Sequence of chain 1.C:
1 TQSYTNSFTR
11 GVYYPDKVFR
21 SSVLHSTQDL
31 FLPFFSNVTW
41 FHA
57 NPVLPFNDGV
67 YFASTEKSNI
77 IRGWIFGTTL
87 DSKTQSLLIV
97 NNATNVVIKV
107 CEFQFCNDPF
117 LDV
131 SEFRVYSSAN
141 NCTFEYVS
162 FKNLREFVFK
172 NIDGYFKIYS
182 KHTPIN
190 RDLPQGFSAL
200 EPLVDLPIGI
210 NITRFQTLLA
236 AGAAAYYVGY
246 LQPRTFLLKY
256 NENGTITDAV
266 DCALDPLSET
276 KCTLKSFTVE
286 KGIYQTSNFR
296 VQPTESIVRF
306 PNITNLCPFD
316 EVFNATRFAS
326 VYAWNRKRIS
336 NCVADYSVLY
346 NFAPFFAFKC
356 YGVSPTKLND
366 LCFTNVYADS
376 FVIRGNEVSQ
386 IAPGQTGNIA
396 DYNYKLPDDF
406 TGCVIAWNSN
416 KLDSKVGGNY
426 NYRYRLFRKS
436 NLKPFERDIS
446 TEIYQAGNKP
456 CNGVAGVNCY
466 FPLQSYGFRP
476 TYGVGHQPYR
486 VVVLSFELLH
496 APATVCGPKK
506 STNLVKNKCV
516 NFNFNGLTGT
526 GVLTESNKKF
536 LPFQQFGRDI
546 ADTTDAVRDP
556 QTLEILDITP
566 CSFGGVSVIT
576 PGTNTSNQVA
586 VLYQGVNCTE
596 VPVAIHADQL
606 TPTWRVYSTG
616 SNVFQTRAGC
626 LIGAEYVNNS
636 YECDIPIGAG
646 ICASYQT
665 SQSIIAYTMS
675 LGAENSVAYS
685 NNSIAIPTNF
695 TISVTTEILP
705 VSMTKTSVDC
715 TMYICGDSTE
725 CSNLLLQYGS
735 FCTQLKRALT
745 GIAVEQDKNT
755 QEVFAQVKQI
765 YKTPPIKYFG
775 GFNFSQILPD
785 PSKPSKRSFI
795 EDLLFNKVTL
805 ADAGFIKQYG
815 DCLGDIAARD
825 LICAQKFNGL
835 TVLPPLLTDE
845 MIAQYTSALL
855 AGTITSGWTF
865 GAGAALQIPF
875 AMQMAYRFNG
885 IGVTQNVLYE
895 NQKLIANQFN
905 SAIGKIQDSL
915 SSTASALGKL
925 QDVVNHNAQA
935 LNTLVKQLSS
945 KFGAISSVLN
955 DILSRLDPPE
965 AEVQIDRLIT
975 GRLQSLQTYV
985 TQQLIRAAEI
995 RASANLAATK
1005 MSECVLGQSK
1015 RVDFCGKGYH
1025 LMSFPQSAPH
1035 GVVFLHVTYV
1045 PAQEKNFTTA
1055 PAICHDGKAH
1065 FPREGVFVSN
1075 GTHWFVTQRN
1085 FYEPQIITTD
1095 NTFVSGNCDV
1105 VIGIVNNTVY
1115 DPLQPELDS

The protein below binds the small molecule below.
Small molecule (SMILES): CC(=O)N[C@@H]1[C@@H](O)[C@H](O)[C@@H](CO)O[C@H]1O

Binding-site contacts:
Ligand atom O7 contacts residue ASN307 of chain 1.C at 3.8 Å.
Ligand atom N2 contacts residue ASN307 of chain 1.C at 2.9 Å (h-bond).
Ligand atom O7 contacts residue GLN556 of chain 1.C at 3.5 Å (h-bond).
Ligand atom C6 contacts residue ASN307 of chain 1.C at 4.4 Å.
Ligand atom C5 contacts residue ASN307 of chain 1.C at 3.7 Å.
Ligand atom O7 contacts residue LYS54 of chain 1.H at 3.1 Å (salt-bridge).
Ligand atom C7 contacts residue GLN556 of chain 1.C at 4.0 Å.
Ligand atom C2 contacts residue ASN307 of chain 1.C at 2.5 Å.
Ligand atom C1 contacts residue ASN307 of chain 1.C at 1.4 Å.
Ligand atom C8 contacts residue SER506 of chain 1.C at 3.3 Å.
Ligand atom C3 contacts residue ASN307 of chain 1.C at 3.8 Å.
Ligand atom C8 contacts residue GLN556 of chain 1.C at 4.1 Å.
Ligand atom O6 contacts residue ASN307 of chain 1.C at 3.8 Å.
Ligand atom O5 contacts residue ASN307 of chain 1.C at 2.4 Å (h-bond).
Ligand atom C4 contacts residue ASN307 of chain 1.C at 4.2 Å.
Ligand atom C7 contacts residue SER506 of chain 1.C at 4.4 Å.
Ligand atom C7 contacts residue LYS54 of chain 1.H at 4.3 Å.
Ligand atom C7 contacts residue ASN307 of chain 1.C at 3.5 Å.

Sequence of chain 1.H:
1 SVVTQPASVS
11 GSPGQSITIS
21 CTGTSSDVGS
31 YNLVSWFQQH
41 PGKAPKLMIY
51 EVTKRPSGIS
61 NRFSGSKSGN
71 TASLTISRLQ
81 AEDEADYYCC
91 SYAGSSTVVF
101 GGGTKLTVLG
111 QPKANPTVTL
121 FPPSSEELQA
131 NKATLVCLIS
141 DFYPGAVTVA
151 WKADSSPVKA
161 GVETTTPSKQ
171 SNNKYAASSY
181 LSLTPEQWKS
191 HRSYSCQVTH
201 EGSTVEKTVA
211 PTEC